Binding-site contacts:
Ligand atom N2 contacts residue VAL181 of chain 1.A at 3.4 Å (h-bond).
Ligand atom O6 contacts residue VAL181 of chain 1.A at 2.9 Å (h-bond).
Ligand atom OAD contacts residue VAL130 of chain 1.A at 3.7 Å.
Ligand atom C2 contacts residue VAL181 of chain 1.A at 3.4 Å (hydrophobic).
Ligand atom N2 contacts residue MG1 of chain 1.G at 3.7 Å.
Ligand atom N3 contacts residue PHE180 of chain 1.A at 3.7 Å.
Ligand atom OAE contacts residue ASP131 of chain 1.A at 3.2 Å.
Ligand atom C8 contacts residue ASP131 of chain 1.A at 3.8 Å.
Ligand atom CAI contacts residue VAL129 of chain 1.A at 3.3 Å (hydrophobic).
Ligand atom N1 contacts residue PHE180 of chain 1.A at 3.5 Å.
Ligand atom CAI contacts residue ASP131 of chain 1.A at 4.0 Å.
Ligand atom PAV contacts residue ASP131 of chain 1.A at 3.6 Å.
Ligand atom C5 contacts residue LYS159 of chain 1.A at 3.9 Å.
Ligand atom C4 contacts residue PHE180 of chain 1.A at 3.8 Å (hydrophobic).
Ligand atom OAC contacts residue GLY133 of chain 1.A at 4.0 Å.
Ligand atom C2 contacts residue ASP187 of chain 1.A at 3.9 Å.
Ligand atom PAV contacts residue GLY133 of chain 1.A at 3.8 Å.
Ligand atom N2 contacts residue LEU186 of chain 1.A at 3.5 Å.
Ligand atom OAD contacts residue GLY133 of chain 1.A at 2.7 Å (h-bond).
Ligand atom O6 contacts residue LYS159 of chain 1.A at 3.0 Å (salt-bridge).
Ligand atom O6 contacts residue ASP179 of chain 1.A at 3.8 Å.
Ligand atom O6 contacts residue PHE180 of chain 1.A at 3.5 Å.
Ligand atom C2 contacts residue PHE180 of chain 1.A at 3.5 Å (hydrophobic).
Ligand atom N2 contacts residue PHE180 of chain 1.A at 3.7 Å.
Ligand atom OAE contacts residue SER132 of chain 1.A at 3.0 Å (h-bond).
Ligand atom N1 contacts residue VAL181 of chain 1.A at 2.5 Å (h-bond).
Ligand atom N3 contacts residue MG1 of chain 1.G at 3.8 Å.
Ligand atom OAE contacts residue GLY133 of chain 1.A at 3.8 Å.
Ligand atom C6 contacts residue PHE180 of chain 1.A at 3.5 Å (hydrophobic).
Ligand atom C6 contacts residue VAL181 of chain 1.A at 3.5 Å (hydrophobic).
Ligand atom PAV contacts residue SER132 of chain 1.A at 3.8 Å.
Ligand atom N7 contacts residue LYS159 of chain 1.A at 3.3 Å.
Ligand atom N7 contacts residue ASP131 of chain 1.A at 3.7 Å.
Ligand atom OAD contacts residue ASP131 of chain 1.A at 2.8 Å (salt-bridge).
Ligand atom C2 contacts residue LEU186 of chain 1.A at 3.6 Å (hydrophobic).
Ligand atom OAC contacts residue SER132 of chain 1.A at 3.7 Å.
Ligand atom N2 contacts residue ASP187 of chain 1.A at 2.7 Å (salt-bridge).
Ligand atom C6 contacts residue LYS159 of chain 1.A at 3.9 Å.
Ligand atom C5 contacts residue PHE180 of chain 1.A at 3.7 Å (hydrophobic).
Ligand atom OAD contacts residue SER132 of chain 1.A at 3.3 Å (h-bond).

This small molecule binds to this protein.
Small molecule (SMILES): Nc1nc2c(ncn2[C@@H]2CNC[C@@H]2OCP(=O)(O)O)c(=O)[nH]1

Sequence of chain 1.A:
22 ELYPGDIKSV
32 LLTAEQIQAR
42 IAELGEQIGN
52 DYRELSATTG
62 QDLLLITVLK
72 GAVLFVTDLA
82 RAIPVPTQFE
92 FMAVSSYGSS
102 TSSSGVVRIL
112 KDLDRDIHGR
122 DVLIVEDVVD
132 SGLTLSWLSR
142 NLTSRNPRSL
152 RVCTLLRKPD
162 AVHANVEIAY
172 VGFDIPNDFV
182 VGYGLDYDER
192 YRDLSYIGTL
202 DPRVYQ